Sequence of chain 1.B:
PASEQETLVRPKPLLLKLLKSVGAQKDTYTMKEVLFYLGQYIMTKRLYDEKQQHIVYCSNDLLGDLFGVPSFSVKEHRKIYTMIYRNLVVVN

Binding-site contacts:
Ligand atom CL1 contacts residue PHE72 of chain 1.B at 3.9 Å.
Ligand atom C15 contacts residue HIS77 of chain 1.B at 3.6 Å.
Ligand atom CL contacts residue TYR81 of chain 1.B at 3.4 Å.
Ligand atom C16 contacts residue VAL74 of chain 1.B at 3.6 Å (hydrophobic).
Ligand atom C4 contacts residue GLN53 of chain 1.B at 3.7 Å.
Ligand atom C8 contacts residue GLN53 of chain 1.B at 3.4 Å.
Ligand atom C16 contacts residue HIS77 of chain 1.B at 3.4 Å.
Ligand atom C8 contacts residue ILE42 of chain 1.B at 3.9 Å (hydrophobic).
Ligand atom C5 contacts residue VAL74 of chain 1.B at 3.8 Å (hydrophobic).
Ligand atom CL contacts residue HIS77 of chain 1.B at 3.6 Å.
Ligand atom O2 contacts residue MET43 of chain 1.B at 3.9 Å.
Ligand atom C28 contacts residue GLN40 of chain 1.B at 3.4 Å.
Ligand atom C23 contacts residue GLY39 of chain 1.B at 3.8 Å.
Ligand atom CL contacts residue ILE80 of chain 1.B at 3.8 Å.
Ligand atom O2 contacts residue GLN40 of chain 1.B at 2.9 Å (h-bond).
Ligand atom C23 contacts residue LEU35 of chain 1.B at 3.3 Å (hydrophobic).
Ligand atom O1 contacts residue VAL74 of chain 1.B at 3.6 Å.
Ligand atom C29 contacts residue GLN40 of chain 1.B at 3.9 Å.
Ligand atom CL1 contacts residue ILE80 of chain 1.B at 3.9 Å.
Ligand atom O3 contacts residue GLY39 of chain 1.B at 3.3 Å.
Ligand atom O contacts residue HIS54 of chain 1.B at 3.7 Å.
Ligand atom C17 contacts residue VAL74 of chain 1.B at 3.7 Å (hydrophobic).
Ligand atom C21 contacts residue ILE42 of chain 1.B at 3.8 Å (hydrophobic).
Ligand atom C17 contacts residue HIS77 of chain 1.B at 3.7 Å.
Ligand atom C29 contacts residue MET43 of chain 1.B at 3.9 Å (hydrophobic).
Ligand atom C8 contacts residue VAL56 of chain 1.B at 3.8 Å (hydrophobic).
Ligand atom C9 contacts residue VAL74 of chain 1.B at 3.9 Å (hydrophobic).
Ligand atom C2 contacts residue VAL74 of chain 1.B at 3.9 Å (hydrophobic).
Ligand atom C24 contacts residue LEU35 of chain 1.B at 3.2 Å (hydrophobic).
Ligand atom C16 contacts residue ILE80 of chain 1.B at 3.7 Å (hydrophobic).
Ligand atom C14 contacts residue LEU35 of chain 1.B at 3.9 Å (hydrophobic).
Ligand atom C20 contacts residue VAL74 of chain 1.B at 3.9 Å (hydrophobic).
Ligand atom C8 contacts residue VAL74 of chain 1.B at 3.5 Å (hydrophobic).
Ligand atom C3 contacts residue VAL74 of chain 1.B at 3.8 Å (hydrophobic).
Ligand atom C7 contacts residue GLY39 of chain 1.B at 3.2 Å.
Ligand atom C7 contacts residue MET43 of chain 1.B at 3.6 Å (hydrophobic).
Ligand atom O contacts residue GLN53 of chain 1.B at 3.7 Å.
Ligand atom C6 contacts residue MET43 of chain 1.B at 3.8 Å (hydrophobic).
Ligand atom C7 contacts residue ILE42 of chain 1.B at 3.7 Å (hydrophobic).
Ligand atom CL1 contacts residue ILE42 of chain 1.B at 3.8 Å.

The protein below binds the small molecule below.
Small molecule (SMILES): COc1ccc(C2=N[C@@H](c3ccc(Cl)cc3)[C@@H](c3ccc(Cl)cc3)N2C(=O)N2CCNC(=O)C2)c(OC(C)C)c1